Sequence of chain 1.A:
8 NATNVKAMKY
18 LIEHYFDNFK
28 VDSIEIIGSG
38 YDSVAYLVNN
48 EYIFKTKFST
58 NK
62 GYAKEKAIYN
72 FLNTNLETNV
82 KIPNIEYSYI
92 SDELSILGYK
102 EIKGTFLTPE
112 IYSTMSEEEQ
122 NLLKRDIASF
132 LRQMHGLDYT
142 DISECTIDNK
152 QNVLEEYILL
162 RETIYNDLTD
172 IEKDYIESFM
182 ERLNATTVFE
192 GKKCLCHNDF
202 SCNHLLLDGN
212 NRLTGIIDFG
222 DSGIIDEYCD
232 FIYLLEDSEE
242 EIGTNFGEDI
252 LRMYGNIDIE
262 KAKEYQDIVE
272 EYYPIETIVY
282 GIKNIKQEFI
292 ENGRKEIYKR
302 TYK

The small molecule below binds the protein below.
Small molecule (SMILES): NC[C@@H]1O[C@H](O[C@H]2[C@@H](O)[C@H](O[C@@H]3[C@@H](O)[C@H](N)C[C@H](N)[C@H]3O[C@H]3O[C@H](CN)[C@@H](O)[C@H](O)[C@H]3N)O[C@@H]2CO)[C@H](N)[C@@H](O)[C@@H]1O

Binding-site contacts:
Ligand atom C9 contacts residue TYR234 of chain 1.A at 3.6 Å (hydrophobic).
Ligand atom C3 contacts residue GLU237 of chain 1.A at 3.8 Å.
Ligand atom O22 contacts residue ASP222 of chain 1.A at 3.4 Å (salt-bridge).
Ligand atom C7 contacts residue SER202 of chain 1.A at 3.9 Å.
Ligand atom C12 contacts residue ASP200 of chain 1.A at 3.8 Å.
Ligand atom C22 contacts residue ASP222 of chain 1.A at 3.5 Å.
Ligand atom N9 contacts residue GLU241 of chain 1.A at 2.6 Å (salt-bridge).
Ligand atom O14 contacts residue GLU277 of chain 1.A at 2.9 Å (salt-bridge).
Ligand atom C7 contacts residue TYR234 of chain 1.A at 3.6 Å (hydrophobic).
Ligand atom C14 contacts residue TYR234 of chain 1.A at 3.8 Å (hydrophobic).
Ligand atom C19 contacts residue GLU277 of chain 1.A at 3.8 Å.
Ligand atom N9 contacts residue GLU242 of chain 1.A at 3.4 Å (salt-bridge).
Ligand atom C3 contacts residue GLU271 of chain 1.A at 3.7 Å.
Ligand atom N23 contacts residue GLU277 of chain 1.A at 2.4 Å (salt-bridge).
Ligand atom N6 contacts residue GLU241 of chain 1.A at 3.4 Å (salt-bridge).
Ligand atom N2 contacts residue GLU237 of chain 1.A at 3.9 Å.
Ligand atom C11 contacts residue TYR234 of chain 1.A at 3.6 Å (hydrophobic).
Ligand atom O12 contacts residue ASP200 of chain 1.A at 3.4 Å (salt-bridge).
Ligand atom O4 contacts residue GLU237 of chain 1.A at 4.0 Å.
Ligand atom C12 contacts residue TYR234 of chain 1.A at 3.9 Å (hydrophobic).
Ligand atom O1 contacts residue GLU237 of chain 1.A at 3.9 Å.
Ligand atom C2 contacts residue GLU271 of chain 1.A at 3.7 Å.
Ligand atom N9 contacts residue GLU237 of chain 1.A at 3.2 Å (salt-bridge).
Ligand atom C13 contacts residue TYR274 of chain 1.A at 3.9 Å (hydrophobic).
Ligand atom C8 contacts residue SER202 of chain 1.A at 3.9 Å.
Ligand atom C8 contacts residue GLU242 of chain 1.A at 3.9 Å.
Ligand atom O3 contacts residue GLU271 of chain 1.A at 2.6 Å (salt-bridge).
Ligand atom O4 contacts residue SER239 of chain 1.A at 4.0 Å.
Ligand atom C6 contacts residue GLU241 of chain 1.A at 3.1 Å.
Ligand atom C5 contacts residue GLU241 of chain 1.A at 3.9 Å.
Ligand atom C21 contacts residue ASP222 of chain 1.A at 3.3 Å.
Ligand atom O12 contacts residue TYR234 of chain 1.A at 3.7 Å.
Ligand atom C7 contacts residue ASP200 of chain 1.A at 3.4 Å.
Ligand atom N7 contacts residue SER202 of chain 1.A at 3.0 Å (h-bond).
Ligand atom N2 contacts residue GLU271 of chain 1.A at 3.2 Å (salt-bridge).
Ligand atom O16 contacts residue TYR274 of chain 1.A at 3.1 Å.
Ligand atom N7 contacts residue ASP200 of chain 1.A at 2.4 Å (salt-bridge).
Ligand atom O1 contacts residue TYR234 of chain 1.A at 4.0 Å.
Ligand atom C9 contacts residue GLU241 of chain 1.A at 3.7 Å.
Ligand atom C8 contacts residue GLU241 of chain 1.A at 4.0 Å.